Sequence of chain 1.A:
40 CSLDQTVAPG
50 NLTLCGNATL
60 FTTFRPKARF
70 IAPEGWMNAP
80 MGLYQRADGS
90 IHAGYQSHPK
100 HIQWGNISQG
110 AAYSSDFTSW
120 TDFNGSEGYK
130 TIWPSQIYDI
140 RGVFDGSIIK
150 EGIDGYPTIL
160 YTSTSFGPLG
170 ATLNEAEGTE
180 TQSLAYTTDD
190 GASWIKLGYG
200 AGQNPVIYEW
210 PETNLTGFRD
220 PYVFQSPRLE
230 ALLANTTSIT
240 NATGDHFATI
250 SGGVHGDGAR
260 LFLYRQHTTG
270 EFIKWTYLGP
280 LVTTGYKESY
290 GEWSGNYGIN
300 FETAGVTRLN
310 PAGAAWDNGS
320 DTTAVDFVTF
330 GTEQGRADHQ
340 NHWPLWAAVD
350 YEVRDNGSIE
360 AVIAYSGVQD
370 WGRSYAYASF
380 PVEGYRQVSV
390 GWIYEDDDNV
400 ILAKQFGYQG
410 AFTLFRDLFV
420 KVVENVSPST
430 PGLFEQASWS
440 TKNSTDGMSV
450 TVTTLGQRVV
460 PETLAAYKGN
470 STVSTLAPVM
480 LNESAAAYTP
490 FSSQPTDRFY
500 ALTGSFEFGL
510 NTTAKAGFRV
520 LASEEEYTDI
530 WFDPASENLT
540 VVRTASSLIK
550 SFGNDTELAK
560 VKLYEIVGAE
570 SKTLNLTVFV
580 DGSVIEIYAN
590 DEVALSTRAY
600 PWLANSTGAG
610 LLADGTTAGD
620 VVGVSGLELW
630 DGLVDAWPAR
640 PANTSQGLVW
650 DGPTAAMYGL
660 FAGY

Binding-site contacts:
Ligand atom C7 contacts residue THR543 of chain 1.A at 3.8 Å.
Ligand atom O5 contacts residue ASN553 of chain 1.A at 2.3 Å (h-bond).
Ligand atom C8 contacts residue THR543 of chain 1.A at 4.5 Å.
Ligand atom C7 contacts residue ASN553 of chain 1.A at 3.7 Å.
Ligand atom C4 contacts residue ASN553 of chain 1.A at 4.2 Å.
Ligand atom C3 contacts residue ASN553 of chain 1.A at 3.7 Å.
Ligand atom O7 contacts residue ASN553 of chain 1.A at 4.5 Å.
Ligand atom C2 contacts residue ASN553 of chain 1.A at 2.4 Å.
Ligand atom N2 contacts residue ASN553 of chain 1.A at 2.8 Å (h-bond).
Ligand atom C5 contacts residue ASN553 of chain 1.A at 3.6 Å.
Ligand atom C1 contacts residue ASN553 of chain 1.A at 1.4 Å.
Ligand atom C8 contacts residue LYS549 of chain 1.A at 3.5 Å.
Ligand atom O7 contacts residue THR543 of chain 1.A at 3.1 Å (h-bond).
Ligand atom C8 contacts residue ASN553 of chain 1.A at 4.3 Å.

The protein below binds the small molecule below.
Small molecule (SMILES): CC(=O)N[C@@H]1[C@@H](O)[C@H](O)[C@@H](CO)O[C@H]1O